Binding-site contacts:
Ligand atom C8 contacts residue TRP94 of chain 1.A at 3.7 Å (hydrophobic).
Ligand atom C2 contacts residue MET141 of chain 1.A at 3.8 Å (hydrophobic).
Ligand atom O1S contacts residue ARG95 of chain 1.A at 4.1 Å.
Ligand atom C4 contacts residue ALA130 of chain 1.A at 4.2 Å (hydrophobic).
Ligand atom C4 contacts residue GLY105 of chain 1.A at 3.9 Å.
Ligand atom C6 contacts residue LEU106 of chain 1.A at 4.5 Å (hydrophobic).
Ligand atom O1S contacts residue PRO96 of chain 1.A at 3.6 Å.
Ligand atom C8 contacts residue LEU104 of chain 1.A at 3.9 Å (hydrophobic).
Ligand atom C4 contacts residue SER131 of chain 1.A at 3.7 Å.
Ligand atom C6 contacts residue LEU104 of chain 1.A at 4.4 Å (hydrophobic).
Ligand atom O4 contacts residue TRP94 of chain 1.A at 4.1 Å.
Ligand atom S contacts residue TRP94 of chain 1.A at 4.2 Å.
Ligand atom O1S contacts residue TRP94 of chain 1.A at 3.5 Å.
Ligand atom O2S contacts residue TRP94 of chain 1.A at 4.2 Å.
Ligand atom C7 contacts residue TRP94 of chain 1.A at 4.2 Å (hydrophobic).
Ligand atom C2 contacts residue SER131 of chain 1.A at 4.0 Å.
Ligand atom O2S contacts residue PRO96 of chain 1.A at 4.2 Å.
Ligand atom C1 contacts residue PRO96 of chain 1.A at 3.5 Å (hydrophobic).
Ligand atom C3 contacts residue SER131 of chain 1.A at 4.3 Å.
Ligand atom C12 contacts residue PRO96 of chain 1.A at 3.9 Å (hydrophobic).
Ligand atom C9 contacts residue TRP94 of chain 1.A at 3.8 Å (hydrophobic).
Ligand atom C10 contacts residue TRP94 of chain 1.A at 3.9 Å (hydrophobic).
Ligand atom C11 contacts residue TRP94 of chain 1.A at 3.8 Å (hydrophobic).
Ligand atom C10 contacts residue LEU104 of chain 1.A at 3.9 Å (hydrophobic).
Ligand atom O3S contacts residue PRO96 of chain 1.A at 3.7 Å.
Ligand atom C5 contacts residue GLY105 of chain 1.A at 4.5 Å.
Ligand atom S contacts residue PRO96 of chain 1.A at 4.0 Å.
Ligand atom C6 contacts residue GLY105 of chain 1.A at 3.8 Å.
Ligand atom C12 contacts residue TRP94 of chain 1.A at 3.6 Å (hydrophobic).
Ligand atom C2 contacts residue VAL132 of chain 1.A at 4.1 Å (hydrophobic).

Sequence of chain 1.A:
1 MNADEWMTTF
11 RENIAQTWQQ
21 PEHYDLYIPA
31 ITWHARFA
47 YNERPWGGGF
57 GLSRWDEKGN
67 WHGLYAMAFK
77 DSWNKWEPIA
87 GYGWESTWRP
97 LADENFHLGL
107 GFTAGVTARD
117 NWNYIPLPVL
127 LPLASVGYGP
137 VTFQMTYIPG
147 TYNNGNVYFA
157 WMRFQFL

This small molecule binds to this protein.
Small molecule (SMILES): CCCCCCCCCCCCOS(=O)(=O)O